Binding-site contacts:
Ligand atom C5 contacts residue ASN24 of chain 1.A at 3.7 Å.
Ligand atom C3 contacts residue ASN24 of chain 1.A at 3.8 Å.
Ligand atom C1 contacts residue ASN24 of chain 1.A at 1.4 Å.
Ligand atom C4 contacts residue ASN24 of chain 1.A at 4.2 Å.
Ligand atom N2 contacts residue ASN24 of chain 1.A at 2.9 Å (h-bond).
Ligand atom C8 contacts residue SER20 of chain 1.A at 3.8 Å.
Ligand atom C4 contacts residue MET122 of chain 1.A at 4.2 Å (hydrophobic).
Ligand atom C3 contacts residue MET122 of chain 1.A at 4.0 Å (hydrophobic).
Ligand atom N2 contacts residue PRO19 of chain 1.A at 4.2 Å.
Ligand atom C5 contacts residue MET122 of chain 1.A at 3.9 Å (hydrophobic).
Ligand atom O7 contacts residue GLU21 of chain 1.A at 4.4 Å.
Ligand atom C7 contacts residue PRO19 of chain 1.A at 4.5 Å (hydrophobic).
Ligand atom O4 contacts residue MET122 of chain 1.A at 3.5 Å.
Ligand atom C8 contacts residue GLU21 of chain 1.A at 3.6 Å.
Ligand atom C8 contacts residue PRO19 of chain 1.A at 3.7 Å (hydrophobic).
Ligand atom O7 contacts residue ASN24 of chain 1.A at 3.8 Å.
Ligand atom O6 contacts residue ASN120 of chain 1.A at 4.2 Å.
Ligand atom C7 contacts residue GLU21 of chain 1.A at 4.3 Å.
Ligand atom O5 contacts residue ASN24 of chain 1.A at 2.4 Å (h-bond).
Ligand atom C2 contacts residue ASN24 of chain 1.A at 2.5 Å.
Ligand atom C7 contacts residue ASN24 of chain 1.A at 3.5 Å.

A small-molecule ligand and the protein it binds are described below.
Small molecule (SMILES): CC(=O)N[C@@H]1[C@@H](O)[C@H](O)[C@@H](CO)O[C@H]1O

Sequence of chain 1.A:
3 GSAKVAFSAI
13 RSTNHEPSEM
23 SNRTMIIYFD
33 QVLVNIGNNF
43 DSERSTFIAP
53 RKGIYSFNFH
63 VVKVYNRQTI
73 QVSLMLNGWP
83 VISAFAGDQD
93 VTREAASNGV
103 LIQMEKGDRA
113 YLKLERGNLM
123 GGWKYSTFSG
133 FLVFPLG